Sequence of chain 1.J:
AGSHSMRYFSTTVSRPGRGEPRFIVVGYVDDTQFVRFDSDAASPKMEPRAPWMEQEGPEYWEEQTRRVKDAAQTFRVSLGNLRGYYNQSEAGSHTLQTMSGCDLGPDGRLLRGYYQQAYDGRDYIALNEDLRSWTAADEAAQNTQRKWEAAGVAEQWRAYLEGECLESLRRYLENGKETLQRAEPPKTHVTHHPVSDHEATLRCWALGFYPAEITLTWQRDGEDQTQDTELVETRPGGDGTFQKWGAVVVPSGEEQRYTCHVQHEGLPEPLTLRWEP

A small-molecule ligand and the protein it binds are described below.
Small molecule (SMILES): CC[C@H](C)[C@H](NC(=O)[C@H](C)NC(=O)CNC(=O)CN)C(=O)N[C@@H](CO)C(=O)O

Binding-site contacts:
Ligand atom CA contacts residue THR74 of chain 1.J at 3.5 Å.
Ligand atom C contacts residue LYS147 of chain 1.J at 3.5 Å.
Ligand atom OG contacts residue SER78 of chain 1.J at 3.5 Å (h-bond).
Ligand atom C contacts residue ASP70 of chain 1.J at 3.6 Å.
Ligand atom N contacts residue SER78 of chain 1.J at 2.9 Å (h-bond).
Ligand atom CA contacts residue ASP70 of chain 1.J at 3.8 Å.
Ligand atom CB contacts residue TRP148 of chain 1.J at 3.5 Å (hydrophobic).
Ligand atom CA contacts residue SER78 of chain 1.J at 3.9 Å.
Ligand atom CB contacts residue VAL153 of chain 1.J at 3.6 Å (hydrophobic).
Ligand atom N contacts residue MYR1 of chain 1.ZC at 1.4 Å.
Ligand atom CA contacts residue THR144 of chain 1.J at 3.5 Å.
Ligand atom CD1 contacts residue VAL77 of chain 1.J at 3.8 Å (hydrophobic).
Ligand atom C contacts residue TRP148 of chain 1.J at 3.7 Å (hydrophobic).
Ligand atom C contacts residue MYR1 of chain 1.ZC at 3.3 Å.
Ligand atom C contacts residue TYR85 of chain 1.J at 3.3 Å (hydrophobic).
Ligand atom OXT contacts residue THR144 of chain 1.J at 2.5 Å (h-bond).
Ligand atom OXT contacts residue LYS147 of chain 1.J at 3.5 Å (salt-bridge).
Ligand atom O contacts residue THR74 of chain 1.J at 3.2 Å.
Ligand atom O contacts residue TRP148 of chain 1.J at 3.0 Å (h-bond).
Ligand atom CA contacts residue MYR1 of chain 1.ZC at 2.4 Å.
Ligand atom C contacts residue SER78 of chain 1.J at 3.8 Å.
Ligand atom CA contacts residue SER78 of chain 1.J at 3.6 Å.
Ligand atom O contacts residue LYS147 of chain 1.J at 2.8 Å (salt-bridge).
Ligand atom CG2 contacts residue ASN81 of chain 1.J at 3.4 Å.
Ligand atom O contacts residue THR74 of chain 1.J at 3.0 Å (h-bond).
Ligand atom O contacts residue ASN81 of chain 1.J at 3.0 Å (h-bond).
Ligand atom O contacts residue TRP148 of chain 1.J at 3.7 Å.
Ligand atom O contacts residue TYR85 of chain 1.J at 3.1 Å (h-bond).
Ligand atom O contacts residue ASP70 of chain 1.J at 3.5 Å (salt-bridge).
Ligand atom OXT contacts residue TYR85 of chain 1.J at 2.8 Å (h-bond).
Ligand atom CG2 contacts residue SER78 of chain 1.J at 3.5 Å.
Ligand atom OG contacts residue GLN117 of chain 1.J at 3.4 Å (h-bond).
Ligand atom CB contacts residue SER78 of chain 1.J at 3.6 Å.
Ligand atom C contacts residue THR144 of chain 1.J at 3.3 Å.
Ligand atom CB contacts residue THR144 of chain 1.J at 3.7 Å.
Ligand atom C contacts residue TRP148 of chain 1.J at 3.6 Å (hydrophobic).
Ligand atom CG2 contacts residue VAL77 of chain 1.J at 3.5 Å (hydrophobic).
Ligand atom CB contacts residue MYR1 of chain 1.ZC at 3.6 Å.
Ligand atom N contacts residue MYR1 of chain 1.ZC at 3.6 Å (h-bond).
Ligand atom C contacts residue THR74 of chain 1.J at 3.5 Å.